Sequence of chain 1.B:
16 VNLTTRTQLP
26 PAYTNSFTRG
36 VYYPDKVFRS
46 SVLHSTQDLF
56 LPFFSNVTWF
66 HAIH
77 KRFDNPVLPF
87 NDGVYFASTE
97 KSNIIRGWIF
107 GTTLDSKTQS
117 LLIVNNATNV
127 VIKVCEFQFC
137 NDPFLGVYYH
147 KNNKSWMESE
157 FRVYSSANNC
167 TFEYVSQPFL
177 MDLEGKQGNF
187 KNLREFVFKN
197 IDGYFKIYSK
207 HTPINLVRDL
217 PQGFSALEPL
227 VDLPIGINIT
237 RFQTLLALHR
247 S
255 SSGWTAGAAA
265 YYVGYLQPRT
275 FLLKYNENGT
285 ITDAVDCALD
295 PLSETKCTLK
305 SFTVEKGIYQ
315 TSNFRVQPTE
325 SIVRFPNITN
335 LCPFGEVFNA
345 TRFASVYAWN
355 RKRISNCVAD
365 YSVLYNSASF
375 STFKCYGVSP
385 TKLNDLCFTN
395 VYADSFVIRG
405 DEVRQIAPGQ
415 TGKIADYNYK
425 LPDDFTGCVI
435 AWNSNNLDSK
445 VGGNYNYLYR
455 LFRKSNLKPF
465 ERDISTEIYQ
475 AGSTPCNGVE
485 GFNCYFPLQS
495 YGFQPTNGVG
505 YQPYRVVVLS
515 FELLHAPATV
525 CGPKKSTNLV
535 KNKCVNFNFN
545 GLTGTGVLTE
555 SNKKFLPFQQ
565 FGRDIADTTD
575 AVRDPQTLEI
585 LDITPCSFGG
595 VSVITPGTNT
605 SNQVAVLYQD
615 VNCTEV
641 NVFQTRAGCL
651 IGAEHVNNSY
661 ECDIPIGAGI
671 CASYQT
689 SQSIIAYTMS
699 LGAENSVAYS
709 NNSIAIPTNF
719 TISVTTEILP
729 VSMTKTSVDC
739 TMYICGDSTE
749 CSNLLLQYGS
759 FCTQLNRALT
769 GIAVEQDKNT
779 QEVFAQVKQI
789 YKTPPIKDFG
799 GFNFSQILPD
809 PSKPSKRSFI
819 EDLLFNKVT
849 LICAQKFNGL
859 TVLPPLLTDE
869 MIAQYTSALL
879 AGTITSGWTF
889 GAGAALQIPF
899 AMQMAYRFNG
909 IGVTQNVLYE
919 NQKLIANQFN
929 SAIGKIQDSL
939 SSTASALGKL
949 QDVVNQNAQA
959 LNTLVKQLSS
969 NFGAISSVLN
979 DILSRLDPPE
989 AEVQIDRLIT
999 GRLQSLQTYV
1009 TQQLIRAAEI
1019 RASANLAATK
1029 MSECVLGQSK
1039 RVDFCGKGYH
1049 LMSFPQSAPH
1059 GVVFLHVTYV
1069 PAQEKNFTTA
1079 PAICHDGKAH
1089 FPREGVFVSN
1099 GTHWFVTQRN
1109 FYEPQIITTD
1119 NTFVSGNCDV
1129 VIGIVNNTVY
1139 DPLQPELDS

A protein and the small-molecule ligand that binds it are described below.
Small molecule (SMILES): CC(=O)N[C@@H]1[C@@H](O)[C@H](O)[C@@H](CO)O[C@H]1O

Binding-site contacts:
Ligand atom O5 contacts residue ASN165 of chain 1.B at 2.4 Å (h-bond).
Ligand atom C7 contacts residue ASN165 of chain 1.B at 4.2 Å.
Ligand atom C1 contacts residue ASN165 of chain 1.B at 1.4 Å.
Ligand atom C3 contacts residue ASN165 of chain 1.B at 3.8 Å.
Ligand atom N2 contacts residue GLU132 of chain 1.B at 3.0 Å (salt-bridge).
Ligand atom C4 contacts residue ASN165 of chain 1.B at 4.2 Å.
Ligand atom C1 contacts residue GLU132 of chain 1.B at 3.5 Å.
Ligand atom C7 contacts residue GLU132 of chain 1.B at 3.9 Å.
Ligand atom N2 contacts residue ASN165 of chain 1.B at 2.9 Å (h-bond).
Ligand atom C5 contacts residue ASN165 of chain 1.B at 3.7 Å.
Ligand atom C8 contacts residue GLU132 of chain 1.B at 3.8 Å.
Ligand atom C2 contacts residue ASN165 of chain 1.B at 2.5 Å.
Ligand atom C2 contacts residue GLU132 of chain 1.B at 3.8 Å.